Sequence of chain 31.N:
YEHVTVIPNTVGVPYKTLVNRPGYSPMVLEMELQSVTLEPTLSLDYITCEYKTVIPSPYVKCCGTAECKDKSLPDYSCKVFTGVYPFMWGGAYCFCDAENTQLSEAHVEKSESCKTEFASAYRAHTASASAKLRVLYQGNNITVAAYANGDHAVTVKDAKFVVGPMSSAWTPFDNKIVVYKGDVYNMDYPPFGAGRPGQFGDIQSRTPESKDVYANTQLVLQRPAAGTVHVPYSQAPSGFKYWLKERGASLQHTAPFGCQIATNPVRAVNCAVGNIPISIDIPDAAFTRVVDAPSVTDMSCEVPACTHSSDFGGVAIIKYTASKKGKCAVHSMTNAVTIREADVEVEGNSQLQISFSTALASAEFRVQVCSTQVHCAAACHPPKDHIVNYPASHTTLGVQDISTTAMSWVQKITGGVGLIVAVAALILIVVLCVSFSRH

Binding-site contacts:
Ligand atom C7 contacts residue ASN259 of chain 31.O at 3.2 Å.
Ligand atom C8 contacts residue LEU257 of chain 31.O at 4.1 Å (hydrophobic).
Ligand atom O5 contacts residue ASN259 of chain 31.O at 2.3 Å (h-bond).
Ligand atom C8 contacts residue THR116 of chain 31.N at 4.3 Å.
Ligand atom O4 contacts residue PHE118 of chain 31.N at 4.1 Å.
Ligand atom C2 contacts residue ASN259 of chain 31.O at 2.4 Å.
Ligand atom C8 contacts residue ALA258 of chain 31.O at 3.7 Å (hydrophobic).
Ligand atom C3 contacts residue ASN259 of chain 31.O at 3.7 Å.
Ligand atom O3 contacts residue LYS115 of chain 31.N at 3.6 Å (salt-bridge).
Ligand atom O6 contacts residue LYS181 of chain 31.N at 3.4 Å (salt-bridge).
Ligand atom C4 contacts residue LYS181 of chain 31.N at 3.6 Å.
Ligand atom O7 contacts residue ASN259 of chain 31.O at 3.2 Å (h-bond).
Ligand atom C3 contacts residue LYS115 of chain 31.N at 4.3 Å.
Ligand atom C8 contacts residue ASN259 of chain 31.O at 4.2 Å.
Ligand atom C5 contacts residue ASN259 of chain 31.O at 3.7 Å.
Ligand atom C4 contacts residue ASN259 of chain 31.O at 4.2 Å.
Ligand atom C1 contacts residue ASN259 of chain 31.O at 1.4 Å.
Ligand atom C5 contacts residue LYS181 of chain 31.N at 3.4 Å.
Ligand atom N2 contacts residue ASN259 of chain 31.O at 2.8 Å (h-bond).
Ligand atom O4 contacts residue LYS181 of chain 31.N at 2.7 Å (salt-bridge).
Ligand atom N2 contacts residue THR116 of chain 31.N at 4.1 Å.
Ligand atom C6 contacts residue LYS181 of chain 31.N at 3.4 Å.

Sequence of chain 31.O:
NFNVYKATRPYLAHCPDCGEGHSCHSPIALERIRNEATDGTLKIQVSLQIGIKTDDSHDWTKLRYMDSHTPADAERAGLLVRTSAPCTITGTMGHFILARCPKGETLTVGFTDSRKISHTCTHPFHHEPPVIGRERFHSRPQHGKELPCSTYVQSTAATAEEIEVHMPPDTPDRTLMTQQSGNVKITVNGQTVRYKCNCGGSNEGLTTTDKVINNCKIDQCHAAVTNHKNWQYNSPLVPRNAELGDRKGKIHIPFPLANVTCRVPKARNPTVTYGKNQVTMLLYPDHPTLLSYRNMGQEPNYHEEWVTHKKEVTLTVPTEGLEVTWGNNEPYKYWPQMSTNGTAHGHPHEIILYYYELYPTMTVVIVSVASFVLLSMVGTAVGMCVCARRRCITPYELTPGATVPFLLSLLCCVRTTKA

A small-molecule ligand and the protein it binds are described below.
Small molecule (SMILES): CC(=O)N[C@@H]1[C@@H](O)[C@H](O)[C@@H](CO)O[C@H]1O